Sequence of chain 1.A:
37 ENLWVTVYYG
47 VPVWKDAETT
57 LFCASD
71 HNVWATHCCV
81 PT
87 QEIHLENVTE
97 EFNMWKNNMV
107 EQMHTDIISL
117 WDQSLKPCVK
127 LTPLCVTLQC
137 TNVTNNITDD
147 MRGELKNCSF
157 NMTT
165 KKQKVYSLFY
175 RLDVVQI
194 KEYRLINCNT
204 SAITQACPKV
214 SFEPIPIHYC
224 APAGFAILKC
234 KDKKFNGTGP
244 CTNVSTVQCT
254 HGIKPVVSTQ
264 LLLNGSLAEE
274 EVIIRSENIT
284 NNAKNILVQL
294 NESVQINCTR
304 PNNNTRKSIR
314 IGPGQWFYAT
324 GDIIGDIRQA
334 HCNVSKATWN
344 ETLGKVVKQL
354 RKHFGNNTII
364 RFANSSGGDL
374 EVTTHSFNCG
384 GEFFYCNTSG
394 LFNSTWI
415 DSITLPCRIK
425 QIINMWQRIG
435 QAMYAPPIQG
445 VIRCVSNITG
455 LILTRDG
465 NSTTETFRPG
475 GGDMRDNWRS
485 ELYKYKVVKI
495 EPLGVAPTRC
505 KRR

Binding-site contacts:
Ligand atom N2 contacts residue ASN390 of chain 1.A at 3.0 Å (h-bond).
Ligand atom C5 contacts residue SER392 of chain 1.A at 3.6 Å.
Ligand atom C4 contacts residue ASN390 of chain 1.A at 4.3 Å.
Ligand atom O5 contacts residue SER392 of chain 1.A at 3.3 Å (h-bond).
Ligand atom C5 contacts residue ASN390 of chain 1.A at 3.8 Å.
Ligand atom C7 contacts residue ASN390 of chain 1.A at 3.8 Å.
Ligand atom O5 contacts residue ASN390 of chain 1.A at 2.4 Å (h-bond).
Ligand atom O7 contacts residue ASN390 of chain 1.A at 4.2 Å.
Ligand atom C2 contacts residue ASN390 of chain 1.A at 2.5 Å.
Ligand atom C1 contacts residue ASN390 of chain 1.A at 1.5 Å.
Ligand atom C6 contacts residue SER392 of chain 1.A at 4.2 Å.
Ligand atom C3 contacts residue ASN390 of chain 1.A at 3.9 Å.
Ligand atom C1 contacts residue SER392 of chain 1.A at 3.5 Å.

The small molecule below binds the protein below.
Small molecule (SMILES): CC(=O)N[C@@H]1[C@@H](O)[C@H](O)[C@@H](CO)O[C@H]1O